This protein binds this small molecule.
Small molecule (SMILES): O=P(O)(O)OC[C@H]1O[C@](O)(CO)[C@@H](O)[C@@H]1O

Sequence of chain 4.A:
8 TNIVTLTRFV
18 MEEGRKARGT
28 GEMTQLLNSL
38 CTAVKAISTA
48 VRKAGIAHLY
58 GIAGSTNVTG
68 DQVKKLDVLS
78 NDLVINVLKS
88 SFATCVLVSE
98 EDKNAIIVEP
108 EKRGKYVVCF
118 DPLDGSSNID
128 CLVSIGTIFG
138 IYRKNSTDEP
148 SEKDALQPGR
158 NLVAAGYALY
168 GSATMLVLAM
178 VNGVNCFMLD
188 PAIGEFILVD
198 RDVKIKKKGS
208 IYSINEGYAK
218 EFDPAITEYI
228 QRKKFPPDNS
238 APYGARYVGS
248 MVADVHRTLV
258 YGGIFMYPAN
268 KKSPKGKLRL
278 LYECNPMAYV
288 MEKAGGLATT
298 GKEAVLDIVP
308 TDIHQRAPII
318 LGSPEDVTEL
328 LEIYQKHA

Sequence of chain 3.A:
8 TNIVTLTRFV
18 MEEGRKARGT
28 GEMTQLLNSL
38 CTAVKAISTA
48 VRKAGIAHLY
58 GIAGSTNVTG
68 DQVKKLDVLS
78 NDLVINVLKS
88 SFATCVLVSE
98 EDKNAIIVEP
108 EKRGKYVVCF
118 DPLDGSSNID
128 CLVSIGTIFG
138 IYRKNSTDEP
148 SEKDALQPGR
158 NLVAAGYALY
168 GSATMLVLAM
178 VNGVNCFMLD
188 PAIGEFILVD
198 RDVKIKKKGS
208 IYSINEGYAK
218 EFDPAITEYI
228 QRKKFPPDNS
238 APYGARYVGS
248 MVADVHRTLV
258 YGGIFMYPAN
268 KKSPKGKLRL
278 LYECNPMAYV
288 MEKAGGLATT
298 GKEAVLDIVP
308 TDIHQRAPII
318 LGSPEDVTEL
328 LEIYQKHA

Binding-site contacts:
Ligand atom O2 contacts residue GLY122 of chain 4.A at 3.7 Å.
Ligand atom O2 contacts residue PO31 of chain 4.C at 3.0 Å (h-bond).
Ligand atom O3 contacts residue MET248 of chain 4.A at 2.9 Å (h-bond).
Ligand atom O3 contacts residue ASP121 of chain 4.A at 2.6 Å (salt-bridge).
Ligand atom O5 contacts residue LYS274 of chain 4.A at 3.0 Å (salt-bridge).
Ligand atom C3 contacts residue ASP121 of chain 4.A at 3.5 Å.
Ligand atom C1 contacts residue MG1 of chain 4.F at 3.7 Å.
Ligand atom O1 contacts residue PO31 of chain 4.C at 2.7 Å (h-bond).
Ligand atom O1P contacts residue TYR264 of chain 4.A at 2.5 Å (h-bond).
Ligand atom O4 contacts residue MET248 of chain 4.A at 3.3 Å (h-bond).
Ligand atom O3 contacts residue GLY122 of chain 4.A at 3.6 Å.
Ligand atom O3P contacts residue TYR264 of chain 4.A at 3.8 Å.
Ligand atom C6 contacts residue GLY246 of chain 4.A at 3.6 Å.
Ligand atom O3P contacts residue ARG243 of chain 3.A at 3.5 Å (salt-bridge).
Ligand atom P contacts residue ASN212 of chain 4.A at 3.6 Å.
Ligand atom C3 contacts residue MET248 of chain 4.A at 3.6 Å (hydrophobic).
Ligand atom C4 contacts residue GLY246 of chain 4.A at 3.2 Å.
Ligand atom C1 contacts residue LEU275 of chain 4.A at 3.8 Å (hydrophobic).
Ligand atom C6 contacts residue TYR244 of chain 4.A at 3.6 Å (hydrophobic).
Ligand atom C1 contacts residue ARG276 of chain 4.A at 3.5 Å.
Ligand atom O1 contacts residue ARG276 of chain 4.A at 3.1 Å (salt-bridge).
Ligand atom O6 contacts residue TYR264 of chain 4.A at 3.4 Å.
Ligand atom O3P contacts residue ASN212 of chain 4.A at 2.8 Å (h-bond).
Ligand atom O2P contacts residue ASN212 of chain 4.A at 3.9 Å.
Ligand atom C1 contacts residue PO31 of chain 4.C at 3.4 Å.
Ligand atom O3P contacts residue TYR244 of chain 4.A at 2.6 Å (h-bond).
Ligand atom P contacts residue TYR264 of chain 4.A at 3.7 Å.
Ligand atom C4 contacts residue MET248 of chain 4.A at 3.5 Å (hydrophobic).
Ligand atom P contacts residue TYR215 of chain 4.A at 3.9 Å.
Ligand atom O3 contacts residue SER247 of chain 4.A at 3.7 Å.
Ligand atom C2 contacts residue PO31 of chain 4.C at 3.8 Å.
Ligand atom O2P contacts residue ARG243 of chain 3.A at 2.7 Å (salt-bridge).
Ligand atom O1P contacts residue TYR215 of chain 4.A at 2.5 Å (h-bond).
Ligand atom C3 contacts residue LEU275 of chain 4.A at 3.9 Å (hydrophobic).
Ligand atom C1 contacts residue GLU280 of chain 4.A at 3.4 Å.
Ligand atom O1 contacts residue LYS274 of chain 4.A at 3.4 Å.
Ligand atom P contacts residue TYR244 of chain 4.A at 3.8 Å.
Ligand atom O6 contacts residue TYR244 of chain 4.A at 3.9 Å.
Ligand atom O6 contacts residue LYS274 of chain 4.A at 3.3 Å (salt-bridge).
Ligand atom P contacts residue ARG243 of chain 3.A at 3.9 Å.